A small-molecule ligand and the protein it binds are described below.
Small molecule (SMILES): CC(C)[C@@H](C)/C=C/[C@@H](C)[C@H]1CC[C@H]2C3=CC=C4C[C@@H](O)CC[C@]4(C)[C@H]3CC[C@]12C

Sequence of chain 1.A:
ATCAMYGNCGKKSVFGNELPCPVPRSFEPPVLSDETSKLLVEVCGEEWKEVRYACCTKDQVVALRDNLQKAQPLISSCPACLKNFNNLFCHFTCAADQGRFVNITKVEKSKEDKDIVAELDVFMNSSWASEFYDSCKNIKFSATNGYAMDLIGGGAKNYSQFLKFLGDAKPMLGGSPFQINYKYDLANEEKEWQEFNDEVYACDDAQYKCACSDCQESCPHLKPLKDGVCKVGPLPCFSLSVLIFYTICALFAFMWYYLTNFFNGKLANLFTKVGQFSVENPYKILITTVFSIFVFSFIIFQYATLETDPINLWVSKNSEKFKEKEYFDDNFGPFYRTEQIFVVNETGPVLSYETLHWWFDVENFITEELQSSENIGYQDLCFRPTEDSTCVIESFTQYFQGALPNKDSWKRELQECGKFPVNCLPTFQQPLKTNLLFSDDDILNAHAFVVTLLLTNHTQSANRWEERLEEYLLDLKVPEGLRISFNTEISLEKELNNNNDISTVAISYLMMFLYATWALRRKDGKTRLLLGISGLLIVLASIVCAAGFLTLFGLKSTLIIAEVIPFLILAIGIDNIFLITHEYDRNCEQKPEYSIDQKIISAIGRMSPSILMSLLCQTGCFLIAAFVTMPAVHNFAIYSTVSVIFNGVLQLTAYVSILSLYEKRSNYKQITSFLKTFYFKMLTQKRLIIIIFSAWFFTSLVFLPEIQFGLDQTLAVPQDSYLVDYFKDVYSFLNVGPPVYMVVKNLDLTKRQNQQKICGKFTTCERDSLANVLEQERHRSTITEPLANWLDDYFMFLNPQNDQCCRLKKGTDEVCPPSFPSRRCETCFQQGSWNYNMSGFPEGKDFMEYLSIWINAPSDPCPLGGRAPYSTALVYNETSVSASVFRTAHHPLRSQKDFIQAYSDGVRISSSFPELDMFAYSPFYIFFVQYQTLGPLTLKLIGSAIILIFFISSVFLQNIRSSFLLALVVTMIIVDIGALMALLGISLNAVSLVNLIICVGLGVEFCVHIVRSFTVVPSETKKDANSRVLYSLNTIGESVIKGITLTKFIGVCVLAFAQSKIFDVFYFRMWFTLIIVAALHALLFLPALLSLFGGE

Binding-site contacts:
Ligand atom C11 contacts residue GLU450 of chain 1.A at 4.0 Å.
Ligand atom C5 contacts residue GLU450 of chain 1.A at 3.9 Å.
Ligand atom O1 contacts residue ARG950 of chain 1.A at 4.2 Å.
Ligand atom C26 contacts residue PHE391 of chain 1.A at 3.5 Å (hydrophobic).
Ligand atom C23 contacts residue PRO802 of chain 1.A at 4.1 Å (hydrophobic).
Ligand atom C23 contacts residue PRO801 of chain 1.A at 4.0 Å (hydrophobic).
Ligand atom C19 contacts residue GLU450 of chain 1.A at 2.8 Å.
Ligand atom C16 contacts residue VAL799 of chain 1.A at 4.2 Å (hydrophobic).
Ligand atom C27 contacts residue PRO801 of chain 1.A at 3.5 Å (hydrophobic).
Ligand atom C24 contacts residue PRO801 of chain 1.A at 3.5 Å (hydrophobic).
Ligand atom C16 contacts residue PRO802 of chain 1.A at 3.9 Å (hydrophobic).
Ligand atom C20 contacts residue GLN396 of chain 1.A at 3.6 Å.
Ligand atom C14 contacts residue PRO802 of chain 1.A at 4.0 Å (hydrophobic).
Ligand atom C10 contacts residue GLU450 of chain 1.A at 3.8 Å.
Ligand atom C18 contacts residue GLN396 of chain 1.A at 3.7 Å.
Ligand atom C1 contacts residue TYR392 of chain 1.A at 3.5 Å (hydrophobic).
Ligand atom C25 contacts residue PRO986 of chain 1.A at 3.9 Å (hydrophobic).
Ligand atom C22 contacts residue PRO801 of chain 1.A at 4.2 Å (hydrophobic).
Ligand atom C1 contacts residue TYR804 of chain 1.A at 4.0 Å (hydrophobic).
Ligand atom C27 contacts residue PRO986 of chain 1.A at 3.7 Å (hydrophobic).
Ligand atom C25 contacts residue PRO801 of chain 1.A at 3.8 Å (hydrophobic).
Ligand atom C15 contacts residue PRO802 of chain 1.A at 4.0 Å (hydrophobic).
Ligand atom C16 contacts residue PRO801 of chain 1.A at 4.2 Å (hydrophobic).
Ligand atom O1 contacts residue GLN486 of chain 1.A at 4.0 Å.
Ligand atom C19 contacts residue LEU510 of chain 1.A at 3.6 Å (hydrophobic).
Ligand atom C21 contacts residue GLN396 of chain 1.A at 3.2 Å.
Ligand atom C26 contacts residue PRO986 of chain 1.A at 3.7 Å (hydrophobic).
Ligand atom C21 contacts residue THR394 of chain 1.A at 4.0 Å.
Ligand atom C2 contacts residue TYR392 of chain 1.A at 3.5 Å (hydrophobic).
Ligand atom C6 contacts residue LEU492 of chain 1.A at 4.2 Å (hydrophobic).
Ligand atom C27 contacts residue SER985 of chain 1.A at 4.2 Å.
Ligand atom C7 contacts residue LEU492 of chain 1.A at 4.1 Å (hydrophobic).
Ligand atom C28 contacts residue PRO801 of chain 1.A at 4.0 Å (hydrophobic).
Ligand atom C15 contacts residue VAL799 of chain 1.A at 3.9 Å (hydrophobic).
Ligand atom C16 contacts residue GLY800 of chain 1.A at 2.9 Å.
Ligand atom C25 contacts residue PRO802 of chain 1.A at 4.0 Å (hydrophobic).
Ligand atom C17 contacts residue PRO802 of chain 1.A at 4.0 Å (hydrophobic).
Ligand atom C12 contacts residue THR394 of chain 1.A at 4.1 Å.
Ligand atom C15 contacts residue GLY800 of chain 1.A at 3.4 Å.
Ligand atom C27 contacts residue PHE987 of chain 1.A at 3.5 Å (hydrophobic).